Binding-site contacts:
Ligand atom C2 contacts residue GLY438 of chain 1.ZA at 3.9 Å.
Ligand atom N1 contacts residue GLY438 of chain 1.ZA at 3.7 Å.
Ligand atom C2' contacts residue HIS429 of chain 1.ZA at 3.7 Å.
Ligand atom N6 contacts residue ASN408 of chain 1.ZA at 3.9 Å.
Ligand atom O2P contacts residue ASP425 of chain 1.AB at 3.2 Å (salt-bridge).
Ligand atom C2' contacts residue PRO430 of chain 1.ZA at 3.5 Å (hydrophobic).
Ligand atom N7 contacts residue ASN426 of chain 1.AB at 3.5 Å (h-bond).
Ligand atom N1 contacts residue PRO217 of chain 1.ZA at 4.1 Å.
Ligand atom O5' contacts residue HIS429 of chain 1.ZA at 4.2 Å.
Ligand atom C4 contacts residue PRO217 of chain 1.ZA at 3.8 Å (hydrophobic).
Ligand atom C5' contacts residue HIS429 of chain 1.ZA at 3.1 Å.
Ligand atom C8 contacts residue ASP425 of chain 1.AB at 4.1 Å.
Ligand atom N6 contacts residue PRO432 of chain 1.ZA at 4.0 Å.
Ligand atom C6 contacts residue PRO430 of chain 1.ZA at 3.7 Å (hydrophobic).
Ligand atom N7 contacts residue ASN408 of chain 1.ZA at 3.5 Å (h-bond).
Ligand atom N9 contacts residue ASN426 of chain 1.AB at 4.1 Å.
Ligand atom N1 contacts residue PRO430 of chain 1.ZA at 3.5 Å (h-bond).
Ligand atom C2 contacts residue PRO217 of chain 1.ZA at 3.8 Å (hydrophobic).
Ligand atom C8 contacts residue ASN426 of chain 1.AB at 3.0 Å.
Ligand atom C2 contacts residue PRO430 of chain 1.ZA at 3.8 Å (hydrophobic).
Ligand atom N7 contacts residue SER431 of chain 1.ZA at 3.8 Å.
Ligand atom C4' contacts residue HIS429 of chain 1.ZA at 3.9 Å.
Ligand atom N6 contacts residue GLY438 of chain 1.ZA at 4.2 Å.
Ligand atom O2P contacts residue ASN426 of chain 1.AB at 3.3 Å.
Ligand atom N3 contacts residue PRO430 of chain 1.ZA at 4.1 Å.
Ligand atom C3' contacts residue HIS429 of chain 1.ZA at 3.7 Å.
Ligand atom C6 contacts residue SER431 of chain 1.ZA at 3.8 Å.
Ligand atom C5 contacts residue SER431 of chain 1.ZA at 4.0 Å.
Ligand atom C6 contacts residue PRO217 of chain 1.ZA at 4.0 Å (hydrophobic).
Ligand atom N6 contacts residue GLY436 of chain 1.ZA at 3.8 Å.
Ligand atom O2P contacts residue HIS427 of chain 1.AB at 3.1 Å.
Ligand atom N9 contacts residue PRO217 of chain 1.ZA at 4.2 Å.
Ligand atom N3 contacts residue PRO217 of chain 1.ZA at 3.9 Å.
Ligand atom O4' contacts residue ASN426 of chain 1.AB at 4.0 Å.
Ligand atom C5 contacts residue PRO217 of chain 1.ZA at 3.8 Å (hydrophobic).
Ligand atom N6 contacts residue SER431 of chain 1.ZA at 3.3 Å.
Ligand atom N6 contacts residue PRO430 of chain 1.ZA at 4.1 Å.
Ligand atom O4' contacts residue HIS429 of chain 1.ZA at 4.0 Å.
Ligand atom C5' contacts residue HIS427 of chain 1.AB at 4.0 Å.
Ligand atom P contacts residue ASP425 of chain 1.AB at 3.7 Å.

Sequence of chain 1.ZA:
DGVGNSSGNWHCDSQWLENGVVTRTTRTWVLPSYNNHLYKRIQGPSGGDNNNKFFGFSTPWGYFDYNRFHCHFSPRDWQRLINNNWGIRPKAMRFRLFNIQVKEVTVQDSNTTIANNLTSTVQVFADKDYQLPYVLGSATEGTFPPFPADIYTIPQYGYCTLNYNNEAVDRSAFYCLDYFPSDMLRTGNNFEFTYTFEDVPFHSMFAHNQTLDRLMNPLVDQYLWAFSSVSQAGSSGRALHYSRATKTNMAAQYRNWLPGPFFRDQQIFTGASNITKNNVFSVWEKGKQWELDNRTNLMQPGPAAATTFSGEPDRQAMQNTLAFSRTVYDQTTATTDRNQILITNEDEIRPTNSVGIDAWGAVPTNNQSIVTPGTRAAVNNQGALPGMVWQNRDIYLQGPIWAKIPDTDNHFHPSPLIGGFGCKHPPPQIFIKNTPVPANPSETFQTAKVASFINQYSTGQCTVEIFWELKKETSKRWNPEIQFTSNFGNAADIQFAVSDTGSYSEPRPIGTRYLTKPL

Sequence of chain 1.AB:
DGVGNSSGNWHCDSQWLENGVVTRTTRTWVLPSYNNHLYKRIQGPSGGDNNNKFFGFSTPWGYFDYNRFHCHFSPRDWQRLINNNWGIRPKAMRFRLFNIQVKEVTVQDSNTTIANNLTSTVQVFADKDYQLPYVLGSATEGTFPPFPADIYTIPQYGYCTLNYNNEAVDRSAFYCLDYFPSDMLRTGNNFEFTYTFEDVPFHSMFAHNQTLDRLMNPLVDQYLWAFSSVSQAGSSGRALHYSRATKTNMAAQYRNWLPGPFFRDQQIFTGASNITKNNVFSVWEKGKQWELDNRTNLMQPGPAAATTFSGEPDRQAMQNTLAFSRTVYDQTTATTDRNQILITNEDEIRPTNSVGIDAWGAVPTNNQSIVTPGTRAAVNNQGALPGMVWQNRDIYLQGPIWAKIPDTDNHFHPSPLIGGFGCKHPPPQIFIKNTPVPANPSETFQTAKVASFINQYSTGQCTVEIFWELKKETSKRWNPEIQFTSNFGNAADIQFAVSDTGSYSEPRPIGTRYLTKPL

This small molecule binds to this protein.
Small molecule (SMILES): Nc1ncnc2c1ncn2[C@H]1C[C@H](O)[C@@H](COP(=O)(O)O)O1